The small molecule below binds the protein below.
Small molecule (SMILES): C[C@]12CC[C@H]3[C@@H](CCC4=CC(=O)CC[C@@]43C)[C@@H]1CC[C@@H]2O

Sequence of chain 1.A:
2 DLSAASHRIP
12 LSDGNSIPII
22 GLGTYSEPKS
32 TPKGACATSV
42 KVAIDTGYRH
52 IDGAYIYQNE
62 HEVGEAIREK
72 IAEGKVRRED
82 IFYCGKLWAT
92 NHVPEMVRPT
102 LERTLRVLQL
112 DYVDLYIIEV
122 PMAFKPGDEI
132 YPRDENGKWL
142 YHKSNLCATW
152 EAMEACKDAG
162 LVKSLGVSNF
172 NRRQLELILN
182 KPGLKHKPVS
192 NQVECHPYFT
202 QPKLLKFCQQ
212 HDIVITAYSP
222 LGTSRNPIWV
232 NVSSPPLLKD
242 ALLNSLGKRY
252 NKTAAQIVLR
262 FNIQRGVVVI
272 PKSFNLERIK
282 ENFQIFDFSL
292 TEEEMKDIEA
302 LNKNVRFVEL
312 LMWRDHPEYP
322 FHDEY

Binding-site contacts:
Ligand atom C14 contacts residue TRP230 of chain 1.A at 4.0 Å (hydrophobic).
Ligand atom O3 contacts residue ASN227 of chain 1.A at 2.9 Å (h-bond).
Ligand atom C2 contacts residue TRP230 of chain 1.A at 4.1 Å (hydrophobic).
Ligand atom O17 contacts residue TRP89 of chain 1.A at 3.4 Å.
Ligand atom O17 contacts residue ILE57 of chain 1.A at 3.2 Å.
Ligand atom C19 contacts residue TYR26 of chain 1.A at 3.3 Å (hydrophobic).
Ligand atom C4 contacts residue TRP230 of chain 1.A at 4.0 Å (hydrophobic).
Ligand atom C8 contacts residue NAP1 of chain 1.C at 3.9 Å.
Ligand atom C17 contacts residue TRP89 of chain 1.A at 4.1 Å (hydrophobic).
Ligand atom C4 contacts residue THR224 of chain 1.A at 3.9 Å.
Ligand atom C7 contacts residue NAP1 of chain 1.C at 4.0 Å.
Ligand atom C10 contacts residue TYR26 of chain 1.A at 4.0 Å (hydrophobic).
Ligand atom C2 contacts residue ASN227 of chain 1.A at 3.9 Å.
Ligand atom C1 contacts residue TYR26 of chain 1.A at 3.5 Å (hydrophobic).
Ligand atom C17 contacts residue TYR132 of chain 1.A at 3.7 Å (hydrophobic).
Ligand atom C17 contacts residue TRP230 of chain 1.A at 4.0 Å (hydrophobic).
Ligand atom C4 contacts residue VAL231 of chain 1.A at 4.0 Å (hydrophobic).
Ligand atom C3 contacts residue ASN227 of chain 1.A at 4.0 Å.
Ligand atom O3 contacts residue THR224 of chain 1.A at 3.7 Å.
Ligand atom C3 contacts residue SER225 of chain 1.A at 3.6 Å.
Ligand atom O3 contacts residue VAL231 of chain 1.A at 3.5 Å.
Ligand atom C19 contacts residue NAP1 of chain 1.C at 3.8 Å.
Ligand atom O3 contacts residue SER225 of chain 1.A at 3.2 Å (h-bond).
Ligand atom C1 contacts residue TRP230 of chain 1.A at 3.4 Å (hydrophobic).
Ligand atom C7 contacts residue VAL309 of chain 1.A at 3.6 Å (hydrophobic).
Ligand atom C5 contacts residue TRP230 of chain 1.A at 3.9 Å (hydrophobic).
Ligand atom C16 contacts residue TRP89 of chain 1.A at 3.9 Å (hydrophobic).
Ligand atom C2 contacts residue SER225 of chain 1.A at 3.4 Å.
Ligand atom C11 contacts residue TYR26 of chain 1.A at 3.6 Å (hydrophobic).
Ligand atom C9 contacts residue TRP230 of chain 1.A at 3.9 Å (hydrophobic).
Ligand atom O17 contacts residue TYR132 of chain 1.A at 3.1 Å (h-bond).
Ligand atom C3 contacts residue TRP230 of chain 1.A at 4.1 Å (hydrophobic).
Ligand atom C18 contacts residue TYR58 of chain 1.A at 3.9 Å (hydrophobic).
Ligand atom C15 contacts residue NAP1 of chain 1.C at 4.1 Å.
Ligand atom C2 contacts residue TYR26 of chain 1.A at 3.8 Å (hydrophobic).
Ligand atom C12 contacts residue TRP230 of chain 1.A at 3.7 Å (hydrophobic).
Ligand atom C12 contacts residue TYR132 of chain 1.A at 3.6 Å (hydrophobic).
Ligand atom O3 contacts residue ARG226 of chain 1.A at 3.3 Å (salt-bridge).
Ligand atom C6 contacts residue NAP1 of chain 1.C at 3.7 Å.
Ligand atom C6 contacts residue VAL309 of chain 1.A at 3.7 Å (hydrophobic).